Binding-site contacts:
Ligand atom N6 contacts residue GLY639 of chain 1.N at 2.8 Å (h-bond).
Ligand atom O5' contacts residue PHE629 of chain 1.N at 4.2 Å.
Ligand atom C6 contacts residue SER632 of chain 1.N at 4.3 Å.
Ligand atom N6 contacts residue PRO633 of chain 1.N at 4.1 Å.
Ligand atom N1 contacts residue PRO631 of chain 1.N at 4.2 Å.
Ligand atom N6 contacts residue PHE638 of chain 1.N at 3.8 Å.
Ligand atom N7 contacts residue ASP609 of chain 1.N at 4.5 Å.
Ligand atom N9 contacts residue PRO419 of chain 1.N at 4.2 Å.
Ligand atom N7 contacts residue SER632 of chain 1.N at 3.8 Å.
Ligand atom O5' contacts residue PRO631 of chain 1.N at 4.1 Å.
Ligand atom N7 contacts residue PRO419 of chain 1.N at 4.4 Å.
Ligand atom O2P contacts residue PHE629 of chain 1.N at 4.0 Å.
Ligand atom C6 contacts residue VAL418 of chain 1.N at 3.8 Å (hydrophobic).
Ligand atom C5 contacts residue PRO631 of chain 1.N at 4.4 Å (hydrophobic).
Ligand atom C6 contacts residue PRO631 of chain 1.N at 4.0 Å (hydrophobic).
Ligand atom N6 contacts residue PRO631 of chain 1.N at 3.9 Å.
Ligand atom N6 contacts residue SER632 of chain 1.N at 3.9 Å.
Ligand atom C1' contacts residue HIS630 of chain 1.N at 4.0 Å.
Ligand atom O2P contacts residue PRO631 of chain 1.N at 3.8 Å.
Ligand atom N7 contacts residue HIS630 of chain 1.N at 4.1 Å.
Ligand atom C8 contacts residue PRO419 of chain 1.N at 4.3 Å (hydrophobic).
Ligand atom C2 contacts residue PRO419 of chain 1.N at 4.4 Å (hydrophobic).
Ligand atom C2' contacts residue PRO419 of chain 1.N at 4.0 Å (hydrophobic).
Ligand atom O2P contacts residue HIS628 of chain 1.N at 4.3 Å.
Ligand atom C5 contacts residue SER632 of chain 1.N at 4.3 Å.
Ligand atom N6 contacts residue VAL418 of chain 1.N at 3.6 Å.
Ligand atom C2 contacts residue GLY639 of chain 1.N at 3.7 Å.
Ligand atom C6 contacts residue GLY639 of chain 1.N at 3.7 Å.
Ligand atom N6 contacts residue GLY637 of chain 1.N at 4.1 Å.
Ligand atom C4 contacts residue PRO419 of chain 1.N at 4.2 Å (hydrophobic).
Ligand atom N1 contacts residue VAL418 of chain 1.N at 3.8 Å.
Ligand atom C8 contacts residue HIS630 of chain 1.N at 3.4 Å.
Ligand atom O4' contacts residue PRO631 of chain 1.N at 3.8 Å.
Ligand atom N1 contacts residue GLY639 of chain 1.N at 2.9 Å (h-bond).
Ligand atom C5 contacts residue PRO419 of chain 1.N at 4.2 Å (hydrophobic).
Ligand atom N1 contacts residue ILE622 of chain 1.N at 4.4 Å.
Ligand atom N3 contacts residue PRO419 of chain 1.N at 4.3 Å.
Ligand atom C6 contacts residue PRO419 of chain 1.N at 4.4 Å (hydrophobic).
Ligand atom O4' contacts residue HIS630 of chain 1.N at 4.4 Å.
Ligand atom N9 contacts residue HIS630 of chain 1.N at 4.2 Å.

Sequence of chain 1.N:
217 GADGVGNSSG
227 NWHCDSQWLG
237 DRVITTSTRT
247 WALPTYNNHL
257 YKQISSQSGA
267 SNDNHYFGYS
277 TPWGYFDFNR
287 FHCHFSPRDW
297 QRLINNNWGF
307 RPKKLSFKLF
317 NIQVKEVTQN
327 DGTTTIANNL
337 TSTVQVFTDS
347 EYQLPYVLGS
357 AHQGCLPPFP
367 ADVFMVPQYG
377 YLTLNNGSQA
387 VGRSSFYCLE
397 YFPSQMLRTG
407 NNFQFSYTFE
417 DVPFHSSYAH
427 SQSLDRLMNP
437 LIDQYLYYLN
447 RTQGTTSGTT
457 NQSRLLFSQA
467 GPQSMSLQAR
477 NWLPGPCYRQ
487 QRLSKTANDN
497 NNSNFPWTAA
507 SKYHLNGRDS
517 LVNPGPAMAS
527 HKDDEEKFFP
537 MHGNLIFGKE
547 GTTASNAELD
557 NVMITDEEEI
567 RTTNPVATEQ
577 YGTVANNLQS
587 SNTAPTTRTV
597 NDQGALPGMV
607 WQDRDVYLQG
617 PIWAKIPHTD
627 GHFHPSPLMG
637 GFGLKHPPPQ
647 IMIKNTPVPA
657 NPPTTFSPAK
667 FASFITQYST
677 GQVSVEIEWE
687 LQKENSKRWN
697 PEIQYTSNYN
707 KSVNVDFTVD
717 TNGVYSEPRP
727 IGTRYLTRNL

The small molecule below binds the protein below.
Small molecule (SMILES): Nc1ncnc2c1ncn2[C@H]1C[C@H](O)[C@@H](COP(=O)(O)O)O1